The small molecule below binds the protein below.
Small molecule (SMILES): N[C@@H](CC(=O)O)C(=O)O

Binding-site contacts:
Ligand atom O contacts residue GLY57 of chain 1.A at 3.4 Å.
Ligand atom OXT contacts residue GLY88 of chain 1.A at 3.3 Å.
Ligand atom OD1 contacts residue THR12 of chain 1.A at 2.9 Å (h-bond).
Ligand atom O contacts residue VAL27 of chain 1.A at 3.4 Å.
Ligand atom O contacts residue GLN59 of chain 1.A at 3.7 Å.
Ligand atom CA contacts residue GLN59 of chain 1.A at 3.8 Å.
Ligand atom CA contacts residue ASP90 of chain 1.A at 3.8 Å.
Ligand atom N contacts residue ASP90 of chain 1.A at 3.0 Å (salt-bridge).
Ligand atom C contacts residue GLY88 of chain 1.A at 3.4 Å.
Ligand atom CG contacts residue THR89 of chain 1.A at 3.0 Å.
Ligand atom O contacts residue THR12 of chain 1.A at 3.9 Å.
Ligand atom OXT contacts residue THR89 of chain 1.A at 3.2 Å (h-bond).
Ligand atom N contacts residue ASN248 of chain 2.A at 3.5 Å (h-bond).
Ligand atom C contacts residue GLN59 of chain 1.A at 3.6 Å.
Ligand atom CA contacts residue VAL27 of chain 1.A at 3.9 Å (hydrophobic).
Ligand atom N contacts residue GLN59 of chain 1.A at 3.0 Å (h-bond).
Ligand atom O contacts residue GLY88 of chain 1.A at 3.1 Å.
Ligand atom O contacts residue GLY11 of chain 1.A at 3.2 Å.
Ligand atom CB contacts residue TYR25 of chain 1.A at 4.0 Å (hydrophobic).
Ligand atom CG contacts residue THR12 of chain 1.A at 2.9 Å.
Ligand atom CA contacts residue THR12 of chain 1.A at 3.5 Å.
Ligand atom OD1 contacts residue GLY88 of chain 1.A at 3.2 Å.
Ligand atom N contacts residue GLU283 of chain 2.A at 2.6 Å (salt-bridge).
Ligand atom CA contacts residue GLU283 of chain 2.A at 3.5 Å.
Ligand atom OD2 contacts residue THR12 of chain 1.A at 3.2 Å (h-bond).
Ligand atom N contacts residue VAL27 of chain 1.A at 3.8 Å.
Ligand atom OXT contacts residue SER58 of chain 1.A at 2.5 Å (h-bond).
Ligand atom C contacts residue THR89 of chain 1.A at 3.8 Å.
Ligand atom OXT contacts residue GLN59 of chain 1.A at 3.9 Å.
Ligand atom OD2 contacts residue THR89 of chain 1.A at 2.5 Å (h-bond).
Ligand atom OD1 contacts residue GLY11 of chain 1.A at 3.9 Å.
Ligand atom O contacts residue SER58 of chain 1.A at 2.7 Å (h-bond).
Ligand atom CB contacts residue THR89 of chain 1.A at 3.6 Å.
Ligand atom C contacts residue SER58 of chain 1.A at 3.4 Å.
Ligand atom CB contacts residue ASP90 of chain 1.A at 3.3 Å.
Ligand atom OD1 contacts residue THR89 of chain 1.A at 2.8 Å (h-bond).
Ligand atom OXT contacts residue ASP90 of chain 1.A at 3.0 Å (salt-bridge).
Ligand atom OD2 contacts residue ALA114 of chain 1.A at 3.2 Å (h-bond).
Ligand atom CB contacts residue GLU283 of chain 2.A at 3.9 Å.
Ligand atom CB contacts residue THR12 of chain 1.A at 3.3 Å.

Sequence of chain 2.A:
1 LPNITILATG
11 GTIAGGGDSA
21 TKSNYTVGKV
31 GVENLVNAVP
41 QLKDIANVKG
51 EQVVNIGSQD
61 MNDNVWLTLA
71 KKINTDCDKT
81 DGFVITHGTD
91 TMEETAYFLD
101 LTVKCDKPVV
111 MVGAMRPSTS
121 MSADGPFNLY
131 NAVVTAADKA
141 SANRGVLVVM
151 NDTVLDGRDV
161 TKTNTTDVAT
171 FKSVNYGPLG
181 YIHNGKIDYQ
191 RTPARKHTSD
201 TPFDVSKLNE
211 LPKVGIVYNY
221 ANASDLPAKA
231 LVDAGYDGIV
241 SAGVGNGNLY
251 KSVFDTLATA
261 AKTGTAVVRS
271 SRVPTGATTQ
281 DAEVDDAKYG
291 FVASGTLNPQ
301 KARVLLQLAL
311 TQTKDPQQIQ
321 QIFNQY

Sequence of chain 1.A:
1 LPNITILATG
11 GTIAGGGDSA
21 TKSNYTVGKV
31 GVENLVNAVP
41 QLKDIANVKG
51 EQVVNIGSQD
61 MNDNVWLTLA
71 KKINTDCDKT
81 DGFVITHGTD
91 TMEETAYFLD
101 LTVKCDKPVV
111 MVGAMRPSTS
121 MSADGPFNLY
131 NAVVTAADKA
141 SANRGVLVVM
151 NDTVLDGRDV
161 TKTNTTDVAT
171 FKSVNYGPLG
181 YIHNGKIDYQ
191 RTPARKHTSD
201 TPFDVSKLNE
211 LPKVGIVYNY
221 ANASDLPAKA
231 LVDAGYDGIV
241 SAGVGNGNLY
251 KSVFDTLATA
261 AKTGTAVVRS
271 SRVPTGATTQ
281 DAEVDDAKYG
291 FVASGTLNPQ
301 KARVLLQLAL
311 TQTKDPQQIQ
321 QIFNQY